A small-molecule ligand and the protein it binds are described below.
Small molecule (SMILES): CC(=O)N[C@@H]1[C@@H](O)[C@H](O)[C@@H](CO)O[C@H]1O

Binding-site contacts:
Ligand atom C8 contacts residue NAG1 of chain 1.T at 3.4 Å.
Ligand atom C4 contacts residue ASN416 of chain 1.A at 4.2 Å.
Ligand atom C7 contacts residue ASN416 of chain 1.A at 3.4 Å.
Ligand atom O5 contacts residue ASN416 of chain 1.A at 2.3 Å (h-bond).
Ligand atom C1 contacts residue SER261 of chain 1.A at 3.8 Å.
Ligand atom C3 contacts residue ASN416 of chain 1.A at 3.8 Å.
Ligand atom O7 contacts residue ASN416 of chain 1.A at 3.5 Å (h-bond).
Ligand atom C8 contacts residue ASN416 of chain 1.A at 3.8 Å.
Ligand atom O6 contacts residue SER261 of chain 1.A at 3.5 Å (h-bond).
Ligand atom C8 contacts residue ASN232 of chain 1.A at 3.8 Å.
Ligand atom C2 contacts residue ASN416 of chain 1.A at 2.4 Å.
Ligand atom N2 contacts residue ASN416 of chain 1.A at 2.9 Å (h-bond).
Ligand atom C5 contacts residue SER261 of chain 1.A at 4.2 Å.
Ligand atom O5 contacts residue SER261 of chain 1.A at 3.1 Å (h-bond).
Ligand atom C6 contacts residue SER261 of chain 1.A at 4.2 Å.
Ligand atom C5 contacts residue ASN416 of chain 1.A at 3.6 Å.
Ligand atom C1 contacts residue ASN416 of chain 1.A at 1.4 Å.

Sequence of chain 1.A:
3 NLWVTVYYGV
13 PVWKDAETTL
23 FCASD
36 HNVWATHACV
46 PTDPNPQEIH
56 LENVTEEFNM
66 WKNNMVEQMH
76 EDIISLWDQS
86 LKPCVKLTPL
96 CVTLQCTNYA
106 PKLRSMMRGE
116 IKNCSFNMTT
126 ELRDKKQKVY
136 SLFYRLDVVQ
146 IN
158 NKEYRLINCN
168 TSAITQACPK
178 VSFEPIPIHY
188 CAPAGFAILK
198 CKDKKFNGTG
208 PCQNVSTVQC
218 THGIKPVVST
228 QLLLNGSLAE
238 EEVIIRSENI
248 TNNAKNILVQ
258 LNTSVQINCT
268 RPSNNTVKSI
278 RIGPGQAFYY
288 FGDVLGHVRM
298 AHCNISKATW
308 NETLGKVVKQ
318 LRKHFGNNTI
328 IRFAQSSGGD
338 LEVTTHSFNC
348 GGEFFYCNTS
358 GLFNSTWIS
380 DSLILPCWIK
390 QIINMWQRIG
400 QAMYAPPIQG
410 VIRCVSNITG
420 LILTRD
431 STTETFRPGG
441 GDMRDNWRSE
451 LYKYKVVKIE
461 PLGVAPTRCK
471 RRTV